This small molecule binds to this protein.
Small molecule (SMILES): CC(=O)N[C@H]1[C@H](O[C@H]2[C@H](O)[C@@H](NC(C)=O)CO[C@@H]2CO)O[C@H](CO)[C@@H](O)[C@@H]1O

Binding-site contacts:
Ligand atom O5 contacts residue ASN243 of chain 1.A at 2.4 Å (h-bond).
Ligand atom C5 contacts residue ASN243 of chain 1.A at 3.8 Å.
Ligand atom C8 contacts residue ASN243 of chain 1.A at 3.4 Å.
Ligand atom C8 contacts residue TRP149 of chain 1.A at 4.4 Å (hydrophobic).
Ligand atom C3 contacts residue ASN243 of chain 1.A at 3.8 Å.
Ligand atom C6 contacts residue TRP149 of chain 1.A at 4.0 Å (hydrophobic).
Ligand atom C2 contacts residue ASN243 of chain 1.A at 2.4 Å.
Ligand atom C7 contacts residue ASN243 of chain 1.A at 3.2 Å.
Ligand atom O5 contacts residue TRP149 of chain 1.A at 3.9 Å.
Ligand atom O7 contacts residue ASN243 of chain 1.A at 3.3 Å (h-bond).
Ligand atom C1 contacts residue ASN243 of chain 1.A at 1.5 Å.
Ligand atom N2 contacts residue ASN243 of chain 1.A at 2.9 Å (h-bond).
Ligand atom C4 contacts residue ASN243 of chain 1.A at 4.3 Å.
Ligand atom C8 contacts residue THR242 of chain 1.A at 4.2 Å.
Ligand atom C8 contacts residue VAL241 of chain 1.A at 4.0 Å (hydrophobic).
Ligand atom C1 contacts residue TRP149 of chain 1.A at 3.8 Å (hydrophobic).
Ligand atom C5 contacts residue TRP149 of chain 1.A at 3.8 Å (hydrophobic).

Sequence of chain 1.A:
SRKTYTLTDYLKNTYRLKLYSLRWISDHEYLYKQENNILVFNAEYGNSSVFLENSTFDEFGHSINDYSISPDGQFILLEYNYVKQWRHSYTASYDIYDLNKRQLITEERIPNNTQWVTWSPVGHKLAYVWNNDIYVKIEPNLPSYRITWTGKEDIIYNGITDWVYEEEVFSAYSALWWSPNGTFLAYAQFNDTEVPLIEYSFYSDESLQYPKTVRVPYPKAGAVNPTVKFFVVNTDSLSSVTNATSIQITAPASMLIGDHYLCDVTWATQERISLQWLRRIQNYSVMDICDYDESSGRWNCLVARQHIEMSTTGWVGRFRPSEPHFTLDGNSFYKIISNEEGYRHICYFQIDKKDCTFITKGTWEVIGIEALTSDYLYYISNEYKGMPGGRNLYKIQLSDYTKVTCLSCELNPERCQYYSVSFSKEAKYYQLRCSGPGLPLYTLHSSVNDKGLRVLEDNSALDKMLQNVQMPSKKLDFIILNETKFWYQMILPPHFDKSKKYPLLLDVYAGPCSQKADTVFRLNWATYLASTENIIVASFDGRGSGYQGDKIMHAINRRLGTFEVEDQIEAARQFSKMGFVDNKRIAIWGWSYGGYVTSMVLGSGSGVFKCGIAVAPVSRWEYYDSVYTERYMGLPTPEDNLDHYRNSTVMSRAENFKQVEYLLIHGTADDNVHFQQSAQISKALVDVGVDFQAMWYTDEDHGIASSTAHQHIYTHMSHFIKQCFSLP